This small molecule binds to this protein.
Small molecule (SMILES): Cc1c(C(=O)O)nnn1-c1ccccc1

Binding-site contacts:
Ligand atom C01 contacts residue LEU228 of chain 1.A at 3.9 Å (hydrophobic).
Ligand atom O13 contacts residue ALA131 of chain 1.A at 3.4 Å.
Ligand atom O14 contacts residue TYR132 of chain 1.A at 4.0 Å.
Ligand atom N11 contacts residue FAD1 of chain 1.B at 3.6 Å.
Ligand atom C12 contacts residue TYR132 of chain 1.A at 3.7 Å (hydrophobic).
Ligand atom N10 contacts residue GLY130 of chain 1.A at 3.8 Å.
Ligand atom C02 contacts residue FAD1 of chain 1.B at 3.7 Å.
Ligand atom N11 contacts residue SER239 of chain 1.A at 4.0 Å.
Ligand atom O14 contacts residue ALA131 of chain 1.A at 3.7 Å.
Ligand atom C02 contacts residue GLY238 of chain 1.A at 3.5 Å.
Ligand atom N10 contacts residue ARG166 of chain 1.A at 2.8 Å (salt-bridge).
Ligand atom C01 contacts residue SER239 of chain 1.A at 3.6 Å.
Ligand atom C01 contacts residue GLY238 of chain 1.A at 3.8 Å.
Ligand atom C03 contacts residue SER239 of chain 1.A at 4.0 Å.
Ligand atom C06 contacts residue LEU228 of chain 1.A at 3.9 Å (hydrophobic).
Ligand atom N07 contacts residue FAD1 of chain 1.B at 3.7 Å.
Ligand atom O14 contacts residue ARG166 of chain 1.A at 3.9 Å.
Ligand atom C15 contacts residue TYR132 of chain 1.A at 4.2 Å (hydrophobic).
Ligand atom C05 contacts residue SER239 of chain 1.A at 3.8 Å.
Ligand atom O14 contacts residue GLY130 of chain 1.A at 4.1 Å.
Ligand atom C09 contacts residue GLY130 of chain 1.A at 4.2 Å.
Ligand atom C02 contacts residue SER239 of chain 1.A at 3.6 Å.
Ligand atom N11 contacts residue ARG166 of chain 1.A at 3.4 Å (salt-bridge).
Ligand atom C12 contacts residue ALA131 of chain 1.A at 3.5 Å (hydrophobic).
Ligand atom C08 contacts residue FAD1 of chain 1.B at 4.0 Å.
Ligand atom C12 contacts residue GLY130 of chain 1.A at 4.2 Å.
Ligand atom C09 contacts residue ALA131 of chain 1.A at 4.3 Å (hydrophobic).
Ligand atom C03 contacts residue LEU228 of chain 1.A at 4.0 Å (hydrophobic).
Ligand atom C01 contacts residue VAL301 of chain 1.A at 3.5 Å (hydrophobic).
Ligand atom C04 contacts residue FAD1 of chain 1.B at 4.2 Å.
Ligand atom C06 contacts residue SER239 of chain 1.A at 3.9 Å.
Ligand atom C09 contacts residue ARG166 of chain 1.A at 3.9 Å.
Ligand atom C06 contacts residue VAL301 of chain 1.A at 3.5 Å (hydrophobic).
Ligand atom N10 contacts residue FAD1 of chain 1.B at 3.9 Å.
Ligand atom C09 contacts residue FAD1 of chain 1.B at 4.1 Å.
Ligand atom O13 contacts residue TYR132 of chain 1.A at 2.9 Å (h-bond).
Ligand atom C04 contacts residue SER239 of chain 1.A at 4.0 Å.
Ligand atom C03 contacts residue FAD1 of chain 1.B at 3.3 Å.
Ligand atom C02 contacts residue LEU228 of chain 1.A at 3.9 Å (hydrophobic).
Ligand atom C05 contacts residue LEU228 of chain 1.A at 4.3 Å (hydrophobic).

Sequence of chain 1.A:
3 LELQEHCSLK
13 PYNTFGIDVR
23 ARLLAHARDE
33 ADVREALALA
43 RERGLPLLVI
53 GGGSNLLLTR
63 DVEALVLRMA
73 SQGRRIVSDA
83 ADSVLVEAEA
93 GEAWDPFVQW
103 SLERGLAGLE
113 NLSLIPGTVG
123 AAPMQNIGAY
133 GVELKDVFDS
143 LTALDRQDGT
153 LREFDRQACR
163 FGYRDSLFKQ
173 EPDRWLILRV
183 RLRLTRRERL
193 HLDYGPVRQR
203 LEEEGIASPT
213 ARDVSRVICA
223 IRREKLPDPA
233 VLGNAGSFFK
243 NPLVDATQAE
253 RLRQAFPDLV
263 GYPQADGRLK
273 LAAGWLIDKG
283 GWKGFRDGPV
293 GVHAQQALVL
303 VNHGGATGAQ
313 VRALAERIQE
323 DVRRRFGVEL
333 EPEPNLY